The small molecule below binds the protein below.
Small molecule (SMILES): O=S(=O)(O)c1cccc2cccc(Nc3ccccc3)c12

Sequence of chain 1.G:
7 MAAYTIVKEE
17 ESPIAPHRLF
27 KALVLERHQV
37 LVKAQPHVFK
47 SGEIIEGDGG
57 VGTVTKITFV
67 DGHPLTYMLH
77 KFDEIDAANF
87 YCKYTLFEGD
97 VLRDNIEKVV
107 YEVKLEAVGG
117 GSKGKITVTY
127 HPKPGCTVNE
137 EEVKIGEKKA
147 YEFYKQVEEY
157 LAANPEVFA

Binding-site contacts:
Ligand atom S contacts residue 2AN1 of chain 1.DB at 3.9 Å.
Ligand atom O3 contacts residue 2AN1 of chain 1.DB at 3.1 Å.
Ligand atom N contacts residue GLU148 of chain 1.G at 4.2 Å.
Ligand atom C3 contacts residue TYR147 of chain 1.G at 3.9 Å (hydrophobic).
Ligand atom C7 contacts residue 2AN1 of chain 1.DB at 3.5 Å.
Ligand atom C2 contacts residue LYS144 of chain 1.G at 3.4 Å.
Ligand atom C3 contacts residue LYS144 of chain 1.G at 3.4 Å.
Ligand atom O2 contacts residue 2AN1 of chain 1.DB at 4.2 Å.
Ligand atom C10 contacts residue LYS144 of chain 1.G at 3.4 Å.
Ligand atom O2 contacts residue GLU148 of chain 1.G at 4.5 Å.
Ligand atom C1 contacts residue LYS144 of chain 1.G at 3.2 Å.
Ligand atom C15 contacts residue TYR147 of chain 1.G at 4.3 Å (hydrophobic).
Ligand atom C4 contacts residue LYS144 of chain 1.G at 3.9 Å.
Ligand atom C2 contacts residue TYR147 of chain 1.G at 4.0 Å (hydrophobic).
Ligand atom N contacts residue LYS144 of chain 1.G at 3.7 Å.
Ligand atom C8 contacts residue 2AN1 of chain 1.DB at 3.1 Å.
Ligand atom O2 contacts residue LYS144 of chain 1.G at 3.2 Å.
Ligand atom C5 contacts residue LYS144 of chain 1.G at 3.8 Å.
Ligand atom C15 contacts residue GLU148 of chain 1.G at 3.7 Å.
Ligand atom C16 contacts residue GLU148 of chain 1.G at 3.6 Å.
Ligand atom C16 contacts residue TYR147 of chain 1.G at 4.2 Å (hydrophobic).
Ligand atom S contacts residue LYS144 of chain 1.G at 4.5 Å.
Ligand atom C9 contacts residue 2AN1 of chain 1.DB at 4.0 Å.
Ligand atom C9 contacts residue LYS144 of chain 1.G at 4.0 Å.
Ligand atom C11 contacts residue GLU148 of chain 1.G at 4.2 Å.
Ligand atom C16 contacts residue LYS144 of chain 1.G at 4.4 Å.
Ligand atom C15 contacts residue LYS151 of chain 1.G at 4.1 Å.